Binding-site contacts:
Ligand atom C1 contacts residue ASN168 of chain 1.I at 1.4 Å.
Ligand atom C4 contacts residue ASN168 of chain 1.I at 4.3 Å.
Ligand atom C8 contacts residue CYS418 of chain 1.J at 3.8 Å (hydrophobic).
Ligand atom N2 contacts residue ASN168 of chain 1.I at 2.9 Å (h-bond).
Ligand atom C2 contacts residue ASN168 of chain 1.I at 2.5 Å.
Ligand atom C7 contacts residue ASN168 of chain 1.I at 3.3 Å.
Ligand atom C8 contacts residue ASN168 of chain 1.I at 4.4 Å.
Ligand atom O7 contacts residue GLN587 of chain 1.I at 3.8 Å.
Ligand atom C7 contacts residue THR590 of chain 1.I at 4.4 Å.
Ligand atom O7 contacts residue ASN168 of chain 1.I at 3.5 Å (h-bond).
Ligand atom C5 contacts residue ASN168 of chain 1.I at 3.7 Å.
Ligand atom C8 contacts residue THR590 of chain 1.I at 4.5 Å.
Ligand atom O6 contacts residue GLN587 of chain 1.I at 4.4 Å.
Ligand atom O7 contacts residue THR590 of chain 1.I at 4.0 Å.
Ligand atom C2 contacts residue GLN587 of chain 1.I at 4.5 Å.
Ligand atom C3 contacts residue ASN168 of chain 1.I at 3.8 Å.
Ligand atom O5 contacts residue ASN168 of chain 1.I at 2.4 Å (h-bond).

Sequence of chain 1.J:
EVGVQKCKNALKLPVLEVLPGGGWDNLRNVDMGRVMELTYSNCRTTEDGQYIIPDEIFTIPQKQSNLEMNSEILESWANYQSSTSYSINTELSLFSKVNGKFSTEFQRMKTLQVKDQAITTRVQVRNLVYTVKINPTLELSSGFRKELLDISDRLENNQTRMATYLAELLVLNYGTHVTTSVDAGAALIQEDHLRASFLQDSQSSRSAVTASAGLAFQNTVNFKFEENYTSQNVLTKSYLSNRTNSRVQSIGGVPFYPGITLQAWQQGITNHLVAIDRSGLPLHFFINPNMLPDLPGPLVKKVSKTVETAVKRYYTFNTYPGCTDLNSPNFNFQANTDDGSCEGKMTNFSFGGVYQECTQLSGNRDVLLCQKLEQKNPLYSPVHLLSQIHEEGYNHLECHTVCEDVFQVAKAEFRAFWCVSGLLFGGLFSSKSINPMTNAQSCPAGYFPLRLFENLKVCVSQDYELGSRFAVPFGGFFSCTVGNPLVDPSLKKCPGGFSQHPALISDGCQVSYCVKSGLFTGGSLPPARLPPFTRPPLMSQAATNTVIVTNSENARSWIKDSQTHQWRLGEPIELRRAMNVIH

Sequence of chain 1.I:
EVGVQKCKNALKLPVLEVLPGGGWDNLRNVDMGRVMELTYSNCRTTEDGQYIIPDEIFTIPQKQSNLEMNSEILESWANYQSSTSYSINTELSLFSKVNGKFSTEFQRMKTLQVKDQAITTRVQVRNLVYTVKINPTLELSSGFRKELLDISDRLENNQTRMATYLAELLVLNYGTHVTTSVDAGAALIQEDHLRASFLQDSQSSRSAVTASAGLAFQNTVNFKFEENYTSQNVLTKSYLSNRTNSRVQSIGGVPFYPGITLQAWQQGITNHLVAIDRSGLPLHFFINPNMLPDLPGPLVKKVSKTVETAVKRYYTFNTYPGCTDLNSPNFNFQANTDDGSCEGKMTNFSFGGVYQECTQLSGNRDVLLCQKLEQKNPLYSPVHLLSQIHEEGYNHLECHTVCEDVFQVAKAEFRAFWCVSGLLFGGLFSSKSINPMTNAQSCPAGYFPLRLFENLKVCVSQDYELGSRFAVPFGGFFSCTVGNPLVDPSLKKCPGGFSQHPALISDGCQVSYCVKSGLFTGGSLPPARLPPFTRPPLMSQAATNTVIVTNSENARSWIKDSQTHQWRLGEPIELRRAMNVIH

A small-molecule ligand and the protein it binds are described below.
Small molecule (SMILES): CC(=O)N[C@H]1[C@H](O[C@H]2[C@H](O)[C@@H](NC(C)=O)CO[C@@H]2CO)O[C@H](CO)[C@@H](O)[C@@H]1O